Binding-site contacts:
Ligand atom C5 contacts residue PRO631 of chain 25.A at 4.2 Å (hydrophobic).
Ligand atom C5 contacts residue SER632 of chain 25.A at 4.1 Å.
Ligand atom N6 contacts residue PHE638 of chain 25.A at 3.9 Å.
Ligand atom C3' contacts residue HIS630 of chain 25.A at 4.4 Å.
Ligand atom N1 contacts residue GLY639 of chain 25.A at 3.1 Å (h-bond).
Ligand atom C1' contacts residue PRO631 of chain 25.A at 4.3 Å (hydrophobic).
Ligand atom C6 contacts residue VAL420 of chain 25.A at 4.0 Å (hydrophobic).
Ligand atom C2 contacts residue GLY639 of chain 25.A at 3.1 Å.
Ligand atom C8 contacts residue HIS630 of chain 25.A at 3.3 Å.
Ligand atom N9 contacts residue HIS630 of chain 25.A at 4.2 Å.
Ligand atom N1 contacts residue PRO421 of chain 25.A at 4.3 Å.
Ligand atom N7 contacts residue PRO421 of chain 25.A at 4.2 Å.
Ligand atom N7 contacts residue ASN609 of chain 25.A at 3.8 Å.
Ligand atom N6 contacts residue GLY639 of chain 25.A at 3.6 Å (h-bond).
Ligand atom N1 contacts residue VAL420 of chain 25.A at 3.7 Å.
Ligand atom N1 contacts residue PHE638 of chain 25.A at 4.3 Å.
Ligand atom C2 contacts residue PRO421 of chain 25.A at 4.5 Å (hydrophobic).
Ligand atom N7 contacts residue HIS630 of chain 25.A at 4.1 Å.
Ligand atom N3 contacts residue GLY639 of chain 25.A at 4.3 Å.
Ligand atom C2 contacts residue VAL420 of chain 25.A at 4.3 Å (hydrophobic).
Ligand atom N7 contacts residue SER632 of chain 25.A at 4.1 Å.
Ligand atom N1 contacts residue PRO631 of chain 25.A at 3.5 Å (h-bond).
Ligand atom O1P contacts residue LYS641 of chain 53.A at 4.0 Å.
Ligand atom C2' contacts residue HIS630 of chain 25.A at 3.2 Å.
Ligand atom C6 contacts residue PRO421 of chain 25.A at 4.1 Å (hydrophobic).
Ligand atom O2P contacts residue ASP626 of chain 53.A at 4.2 Å.
Ligand atom N9 contacts residue PRO421 of chain 25.A at 4.4 Å.
Ligand atom N3 contacts residue PRO631 of chain 25.A at 3.6 Å.
Ligand atom C5 contacts residue PRO421 of chain 25.A at 4.1 Å (hydrophobic).
Ligand atom C8 contacts residue PRO421 of chain 25.A at 4.3 Å (hydrophobic).
Ligand atom C4 contacts residue PRO631 of chain 25.A at 4.0 Å (hydrophobic).
Ligand atom N6 contacts residue GLY637 of chain 25.A at 3.7 Å.
Ligand atom C6 contacts residue GLY639 of chain 25.A at 3.8 Å.
Ligand atom C2 contacts residue PRO631 of chain 25.A at 3.3 Å (hydrophobic).
Ligand atom C1' contacts residue HIS630 of chain 25.A at 4.0 Å.
Ligand atom N6 contacts residue VAL420 of chain 25.A at 4.0 Å.
Ligand atom C6 contacts residue PRO631 of chain 25.A at 3.9 Å (hydrophobic).
Ligand atom C6 contacts residue SER632 of chain 25.A at 3.9 Å.
Ligand atom C4 contacts residue PRO421 of chain 25.A at 4.3 Å (hydrophobic).
Ligand atom N6 contacts residue SER632 of chain 25.A at 3.3 Å (h-bond).

This small molecule binds to this protein.
Small molecule (SMILES): Nc1ncnc2c1ncn2[C@H]1C[C@H](O)[C@@H](COP(=O)(O)O)O1

Sequence of chain 53.A:
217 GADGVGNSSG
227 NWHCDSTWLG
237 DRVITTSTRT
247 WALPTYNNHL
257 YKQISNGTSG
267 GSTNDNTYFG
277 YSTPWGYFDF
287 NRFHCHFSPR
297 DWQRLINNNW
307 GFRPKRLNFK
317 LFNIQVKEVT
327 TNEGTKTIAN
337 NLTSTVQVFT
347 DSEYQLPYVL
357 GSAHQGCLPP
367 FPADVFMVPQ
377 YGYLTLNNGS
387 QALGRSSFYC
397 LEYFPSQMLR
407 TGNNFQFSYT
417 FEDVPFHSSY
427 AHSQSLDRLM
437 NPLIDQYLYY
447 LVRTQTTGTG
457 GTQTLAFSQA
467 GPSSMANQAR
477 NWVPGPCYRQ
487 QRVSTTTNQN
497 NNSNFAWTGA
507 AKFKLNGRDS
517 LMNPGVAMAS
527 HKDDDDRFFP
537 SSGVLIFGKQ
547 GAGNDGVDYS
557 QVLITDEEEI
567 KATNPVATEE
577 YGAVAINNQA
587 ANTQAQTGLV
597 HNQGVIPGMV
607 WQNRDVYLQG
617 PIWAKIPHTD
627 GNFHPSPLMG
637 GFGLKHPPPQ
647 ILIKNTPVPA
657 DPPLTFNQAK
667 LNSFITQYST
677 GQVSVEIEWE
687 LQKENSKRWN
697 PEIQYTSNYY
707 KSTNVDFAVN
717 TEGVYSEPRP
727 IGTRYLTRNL

Sequence of chain 25.A:
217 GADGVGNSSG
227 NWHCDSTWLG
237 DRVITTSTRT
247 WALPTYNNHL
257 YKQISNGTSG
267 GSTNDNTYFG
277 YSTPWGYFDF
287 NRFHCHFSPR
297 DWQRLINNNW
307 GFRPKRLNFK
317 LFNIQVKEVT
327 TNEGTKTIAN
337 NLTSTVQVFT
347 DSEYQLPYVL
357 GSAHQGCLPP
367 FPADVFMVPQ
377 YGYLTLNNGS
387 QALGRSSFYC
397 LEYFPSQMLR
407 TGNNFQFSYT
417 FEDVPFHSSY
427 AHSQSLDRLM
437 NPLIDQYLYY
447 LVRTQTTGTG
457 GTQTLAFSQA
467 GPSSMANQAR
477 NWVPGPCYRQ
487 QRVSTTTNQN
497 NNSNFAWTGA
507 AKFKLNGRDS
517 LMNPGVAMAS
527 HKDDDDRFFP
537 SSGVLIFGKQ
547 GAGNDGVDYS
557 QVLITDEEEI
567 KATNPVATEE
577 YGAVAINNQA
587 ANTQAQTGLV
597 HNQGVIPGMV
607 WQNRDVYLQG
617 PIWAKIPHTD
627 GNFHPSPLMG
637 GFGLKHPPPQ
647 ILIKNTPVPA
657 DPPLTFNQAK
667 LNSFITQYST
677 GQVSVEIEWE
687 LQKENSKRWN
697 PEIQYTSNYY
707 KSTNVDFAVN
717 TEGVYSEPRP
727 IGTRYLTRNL